Sequence of chain 2.A:
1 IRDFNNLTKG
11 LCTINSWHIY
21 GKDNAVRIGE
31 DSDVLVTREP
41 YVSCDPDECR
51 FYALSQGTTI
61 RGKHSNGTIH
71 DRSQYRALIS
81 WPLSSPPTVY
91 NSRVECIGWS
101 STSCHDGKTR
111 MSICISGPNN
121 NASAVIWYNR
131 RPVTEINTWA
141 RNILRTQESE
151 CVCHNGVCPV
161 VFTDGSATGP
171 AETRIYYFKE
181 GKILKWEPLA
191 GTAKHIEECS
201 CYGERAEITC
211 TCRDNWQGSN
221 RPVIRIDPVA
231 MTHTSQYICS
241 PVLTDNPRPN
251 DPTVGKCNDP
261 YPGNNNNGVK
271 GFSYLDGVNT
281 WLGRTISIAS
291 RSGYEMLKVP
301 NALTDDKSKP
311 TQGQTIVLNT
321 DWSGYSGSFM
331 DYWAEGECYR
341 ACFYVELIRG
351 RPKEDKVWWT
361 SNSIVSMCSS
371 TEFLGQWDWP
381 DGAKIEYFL

A protein and the small-molecule ligand that binds it are described below.
Small molecule (SMILES): OC[C@H]1O[C@@H](O)[C@H](O)[C@@H](O)[C@@H]1O

Sequence of chain 3.A:
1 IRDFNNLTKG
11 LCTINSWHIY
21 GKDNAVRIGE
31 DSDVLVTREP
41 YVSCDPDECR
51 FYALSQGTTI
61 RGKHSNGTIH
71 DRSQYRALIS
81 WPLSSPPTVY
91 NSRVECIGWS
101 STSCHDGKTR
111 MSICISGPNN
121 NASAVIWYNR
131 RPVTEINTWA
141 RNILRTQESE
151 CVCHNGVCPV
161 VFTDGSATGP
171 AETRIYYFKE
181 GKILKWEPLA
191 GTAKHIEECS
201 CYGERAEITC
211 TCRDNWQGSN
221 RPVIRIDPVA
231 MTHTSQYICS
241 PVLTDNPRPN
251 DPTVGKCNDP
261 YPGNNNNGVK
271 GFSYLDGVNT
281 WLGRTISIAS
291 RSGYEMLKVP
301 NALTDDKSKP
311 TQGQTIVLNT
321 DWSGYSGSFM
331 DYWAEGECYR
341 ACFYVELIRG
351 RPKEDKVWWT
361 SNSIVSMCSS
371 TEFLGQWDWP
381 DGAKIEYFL

Binding-site contacts:
Ligand atom C2 contacts residue GLN376 of chain 2.A at 4.4 Å.
Ligand atom C6 contacts residue GLN376 of chain 2.A at 3.6 Å.
Ligand atom O4 contacts residue LEU318 of chain 2.A at 4.3 Å.
Ligand atom O2 contacts residue TRP377 of chain 2.A at 3.5 Å.
Ligand atom C2 contacts residue PRO118 of chain 3.A at 4.3 Å (hydrophobic).
Ligand atom O4 contacts residue GLN376 of chain 2.A at 3.9 Å.
Ligand atom O2 contacts residue PRO118 of chain 3.A at 4.0 Å.
Ligand atom C2 contacts residue ASP378 of chain 2.A at 4.1 Å.
Ligand atom O3 contacts residue GLN376 of chain 2.A at 4.2 Å.
Ligand atom O6 contacts residue NAG1 of chain 3.B at 3.2 Å (h-bond).
Ligand atom O6 contacts residue GLN376 of chain 2.A at 3.0 Å (h-bond).
Ligand atom O3 contacts residue ASP378 of chain 2.A at 2.7 Å (salt-bridge).
Ligand atom C6 contacts residue NAG1 of chain 3.B at 3.9 Å.
Ligand atom O2 contacts residue ASP378 of chain 2.A at 3.6 Å (salt-bridge).
Ligand atom O1 contacts residue PRO118 of chain 3.A at 4.1 Å.
Ligand atom C2 contacts residue TRP377 of chain 2.A at 4.2 Å (hydrophobic).
Ligand atom O3 contacts residue TRP377 of chain 2.A at 3.4 Å.
Ligand atom C3 contacts residue ASP378 of chain 2.A at 3.5 Å.
Ligand atom O5 contacts residue NAG1 of chain 3.B at 4.0 Å.
Ligand atom C4 contacts residue GLN376 of chain 2.A at 4.3 Å.
Ligand atom O4 contacts residue THR315 of chain 2.A at 4.3 Å.